A protein and the small-molecule ligand that binds it are described below.
Small molecule (SMILES): CC(=O)N[C@H]1[C@H](O[C@H]2[C@H](O)[C@@H](NC(C)=O)CO[C@@H]2CO)O[C@H](CO)[C@@H](O)[C@@H]1O

Sequence of chain 1.A:
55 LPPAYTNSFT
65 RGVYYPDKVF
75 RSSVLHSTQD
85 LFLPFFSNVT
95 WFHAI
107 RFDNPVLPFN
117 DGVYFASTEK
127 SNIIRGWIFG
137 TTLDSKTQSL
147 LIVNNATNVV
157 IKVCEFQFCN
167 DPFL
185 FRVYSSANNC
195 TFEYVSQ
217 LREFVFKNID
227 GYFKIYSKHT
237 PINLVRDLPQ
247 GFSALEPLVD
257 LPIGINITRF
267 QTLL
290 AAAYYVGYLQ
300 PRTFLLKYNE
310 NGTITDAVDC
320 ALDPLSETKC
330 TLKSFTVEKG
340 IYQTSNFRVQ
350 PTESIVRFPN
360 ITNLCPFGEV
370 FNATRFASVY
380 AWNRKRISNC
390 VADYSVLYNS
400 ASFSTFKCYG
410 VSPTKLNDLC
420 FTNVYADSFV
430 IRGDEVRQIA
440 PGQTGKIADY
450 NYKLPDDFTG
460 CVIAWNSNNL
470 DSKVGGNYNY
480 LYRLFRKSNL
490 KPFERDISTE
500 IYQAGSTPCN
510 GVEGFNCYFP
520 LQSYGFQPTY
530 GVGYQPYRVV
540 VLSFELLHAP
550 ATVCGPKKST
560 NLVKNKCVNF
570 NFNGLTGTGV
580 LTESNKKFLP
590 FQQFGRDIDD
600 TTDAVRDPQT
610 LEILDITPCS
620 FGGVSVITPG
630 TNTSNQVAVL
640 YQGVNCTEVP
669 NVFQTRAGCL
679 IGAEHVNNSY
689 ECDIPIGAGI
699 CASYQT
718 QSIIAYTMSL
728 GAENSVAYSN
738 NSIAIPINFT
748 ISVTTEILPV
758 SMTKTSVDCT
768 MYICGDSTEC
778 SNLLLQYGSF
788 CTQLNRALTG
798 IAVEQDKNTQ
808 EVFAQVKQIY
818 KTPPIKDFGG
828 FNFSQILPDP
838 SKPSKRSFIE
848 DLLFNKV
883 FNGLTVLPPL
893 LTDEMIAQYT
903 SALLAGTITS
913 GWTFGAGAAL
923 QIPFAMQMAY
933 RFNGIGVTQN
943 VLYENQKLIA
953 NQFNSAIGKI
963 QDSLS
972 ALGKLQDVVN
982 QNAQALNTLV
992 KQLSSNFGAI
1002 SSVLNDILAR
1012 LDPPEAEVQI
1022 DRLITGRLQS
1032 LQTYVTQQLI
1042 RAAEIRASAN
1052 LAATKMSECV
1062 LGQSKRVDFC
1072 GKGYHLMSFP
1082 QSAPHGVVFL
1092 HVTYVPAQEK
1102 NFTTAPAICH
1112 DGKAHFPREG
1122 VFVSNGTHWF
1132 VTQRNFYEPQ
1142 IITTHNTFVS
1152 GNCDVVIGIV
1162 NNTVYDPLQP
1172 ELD

Binding-site contacts:
Ligand atom C1 contacts residue ASN1162 of chain 1.A at 1.4 Å.
Ligand atom C8 contacts residue ASN1162 of chain 1.A at 4.0 Å.
Ligand atom C3 contacts residue ASN1162 of chain 1.A at 3.8 Å.
Ligand atom C4 contacts residue ASN1162 of chain 1.A at 4.2 Å.
Ligand atom C7 contacts residue ASN1162 of chain 1.A at 3.7 Å.
Ligand atom C2 contacts residue ASN1162 of chain 1.A at 2.5 Å.
Ligand atom C5 contacts residue ASN1162 of chain 1.A at 3.7 Å.
Ligand atom O5 contacts residue ASN1162 of chain 1.A at 2.4 Å (h-bond).
Ligand atom N2 contacts residue ASN1162 of chain 1.A at 2.9 Å (h-bond).